Sequence of chain 1.A:
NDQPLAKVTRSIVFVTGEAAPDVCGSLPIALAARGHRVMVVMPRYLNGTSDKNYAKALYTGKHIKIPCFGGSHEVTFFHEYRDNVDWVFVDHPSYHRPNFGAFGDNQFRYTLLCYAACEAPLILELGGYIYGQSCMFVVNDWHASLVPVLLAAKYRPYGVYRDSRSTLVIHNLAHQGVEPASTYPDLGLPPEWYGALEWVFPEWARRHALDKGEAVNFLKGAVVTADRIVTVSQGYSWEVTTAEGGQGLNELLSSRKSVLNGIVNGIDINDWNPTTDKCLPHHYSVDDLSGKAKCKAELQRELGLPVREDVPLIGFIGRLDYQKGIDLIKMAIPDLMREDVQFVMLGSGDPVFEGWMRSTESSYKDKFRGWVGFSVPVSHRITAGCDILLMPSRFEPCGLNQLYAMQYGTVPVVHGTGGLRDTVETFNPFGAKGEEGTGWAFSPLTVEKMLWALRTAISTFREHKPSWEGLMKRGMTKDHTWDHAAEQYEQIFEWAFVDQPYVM

Binding-site contacts:
Ligand atom O2 contacts residue PHE556 of chain 1.A at 2.9 Å.
Ligand atom C3 contacts residue PHE556 of chain 1.A at 3.6 Å (hydrophobic).
Ligand atom C6 contacts residue PHE556 of chain 1.A at 3.1 Å (hydrophobic).
Ligand atom O2 contacts residue GLU564 of chain 1.A at 3.5 Å (salt-bridge).
Ligand atom C2 contacts residue ASN557 of chain 1.A at 4.0 Å.
Ligand atom O3 contacts residue PHE556 of chain 1.A at 3.1 Å.
Ligand atom C4 contacts residue PHE559 of chain 1.A at 3.9 Å (hydrophobic).
Ligand atom C1 contacts residue PHE556 of chain 1.A at 3.7 Å (hydrophobic).
Ligand atom C2 contacts residue SER596 of chain 1.A at 4.0 Å.
Ligand atom O6 contacts residue TRP569 of chain 1.A at 2.8 Å (h-bond).
Ligand atom C3 contacts residue PRO558 of chain 1.A at 3.8 Å (hydrophobic).
Ligand atom C4 contacts residue PHE556 of chain 1.A at 4.0 Å (hydrophobic).
Ligand atom O6 contacts residue HIS593 of chain 1.A at 3.2 Å (h-bond).
Ligand atom O3 contacts residue THR589 of chain 1.A at 3.5 Å (h-bond).
Ligand atom C5 contacts residue PHE559 of chain 1.A at 4.0 Å (hydrophobic).
Ligand atom O5 contacts residue HIS593 of chain 1.A at 3.3 Å (h-bond).
Ligand atom C3 contacts residue SER596 of chain 1.A at 4.1 Å.
Ligand atom C3 contacts residue PHE559 of chain 1.A at 3.7 Å (hydrophobic).
Ligand atom O5 contacts residue PHE556 of chain 1.A at 2.6 Å (h-bond).
Ligand atom O2 contacts residue PRO558 of chain 1.A at 3.6 Å (h-bond).
Ligand atom C1 contacts residue PHE559 of chain 1.A at 4.0 Å (hydrophobic).
Ligand atom C1 contacts residue HIS593 of chain 1.A at 3.8 Å.
Ligand atom C5 contacts residue PHE556 of chain 1.A at 3.4 Å (hydrophobic).
Ligand atom O3 contacts residue PHE559 of chain 1.A at 2.8 Å.
Ligand atom C6 contacts residue TRP569 of chain 1.A at 3.2 Å (hydrophobic).
Ligand atom O3 contacts residue ASN557 of chain 1.A at 4.2 Å.
Ligand atom O2 contacts residue TRP569 of chain 1.A at 4.1 Å.
Ligand atom O4 contacts residue PHE559 of chain 1.A at 3.1 Å.
Ligand atom O3 contacts residue SER596 of chain 1.A at 3.1 Å (h-bond).
Ligand atom O6 contacts residue THR585 of chain 1.A at 3.5 Å.
Ligand atom C4 contacts residue PRO558 of chain 1.A at 3.9 Å (hydrophobic).
Ligand atom C6 contacts residue HIS593 of chain 1.A at 4.1 Å.
Ligand atom C2 contacts residue PHE556 of chain 1.A at 3.9 Å (hydrophobic).
Ligand atom O6 contacts residue TRP581 of chain 1.A at 4.1 Å.
Ligand atom O3 contacts residue GLU564 of chain 1.A at 3.2 Å (salt-bridge).
Ligand atom O3 contacts residue PRO558 of chain 1.A at 3.6 Å (h-bond).
Ligand atom O2 contacts residue HIS593 of chain 1.A at 3.9 Å.
Ligand atom C2 contacts residue HIS593 of chain 1.A at 3.5 Å.
Ligand atom O2 contacts residue SER596 of chain 1.A at 3.3 Å (h-bond).
Ligand atom O4 contacts residue PRO558 of chain 1.A at 3.8 Å.

This protein binds this small molecule.
Small molecule (SMILES): OC[C@H]1O[C@H](O[C@H]2[C@H](O)[C@@H](O)[C@@H](O[C@H]3[C@H](O)[C@@H](O)[C@@H](O[C@H]4[C@H](O)[C@@H](O)[C@@H](O[C@H]5[C@H](O)[C@@H](O)CO[C@@H]5CO)O[C@@H]4CO)O[C@@H]3CO)O[C@@H]2CO)[C@H](O)[C@@H](O)[C@@H]1O